This small molecule binds to this protein.
Small molecule (SMILES): CSCC[C@H](NC(=O)[C@H](C)NC(=O)CNC(=O)[C@H](Cc1ccc(O)cc1)NC(=O)[C@H](CC1=c2ccccc2=NC1)NC(=O)[C@H](Cc1ccccc1)NC(=O)[C@@H](N)CO)C(=O)N[C@@H](CCCCN)C(=O)N[C@@H](C)C(=O)N[C@@H](CC(C)C)C(=O)N[C@@H](Cc1ccc(O)cc1)C(=O)NCC=O

Binding-site contacts:
Ligand atom CB contacts residue LEU135 of chain 1.A at 3.6 Å (hydrophobic).
Ligand atom OH contacts residue VAL97 of chain 1.A at 3.8 Å.
Ligand atom CG contacts residue ILE156 of chain 1.A at 3.9 Å (hydrophobic).
Ligand atom SD contacts residue ALA111 of chain 1.A at 3.7 Å.
Ligand atom CB contacts residue ILE177 of chain 1.A at 3.9 Å (hydrophobic).
Ligand atom CD1 contacts residue ILE114 of chain 1.A at 3.9 Å (hydrophobic).
Ligand atom CE2 contacts residue ILE156 of chain 1.A at 3.8 Å (hydrophobic).
Ligand atom CE1 contacts residue ASP182 of chain 1.A at 3.9 Å.
Ligand atom O contacts residue ASN67 of chain 1.A at 3.0 Å (h-bond).
Ligand atom CD1 contacts residue PHE98 of chain 1.A at 3.6 Å (hydrophobic).
Ligand atom CE2 contacts residue LYS107 of chain 1.A at 3.5 Å.
Ligand atom CD1 contacts residue PHE69 of chain 1.A at 3.9 Å (hydrophobic).
Ligand atom CD1 contacts residue PHE98 of chain 1.A at 3.7 Å (hydrophobic).
Ligand atom CD1 contacts residue SER160 of chain 1.A at 3.8 Å.
Ligand atom CD1 contacts residue PHE183 of chain 1.A at 3.9 Å (hydrophobic).
Ligand atom CH2 contacts residue LEU128 of chain 1.A at 3.9 Å (hydrophobic).
Ligand atom CD1 contacts residue LYS107 of chain 1.A at 3.9 Å.
Ligand atom CE3 contacts residue PHE173 of chain 1.A at 3.8 Å (hydrophobic).
Ligand atom O contacts residue PRO68 of chain 1.A at 3.8 Å.
Ligand atom CD1 contacts residue ILE73 of chain 1.A at 3.7 Å (hydrophobic).
Ligand atom CH2 contacts residue LEU131 of chain 1.A at 3.7 Å (hydrophobic).
Ligand atom CB contacts residue PHE69 of chain 1.A at 3.9 Å (hydrophobic).
Ligand atom CZ contacts residue LEU135 of chain 1.A at 3.9 Å (hydrophobic).
Ligand atom CE1 contacts residue PHE183 of chain 1.A at 3.4 Å (hydrophobic).
Ligand atom CZ3 contacts residue PHE173 of chain 1.A at 3.5 Å (hydrophobic).
Ligand atom CZ3 contacts residue LEU131 of chain 1.A at 3.6 Å (hydrophobic).
Ligand atom CZ contacts residue LYS107 of chain 1.A at 3.5 Å.
Ligand atom CD2 contacts residue ILE156 of chain 1.A at 3.8 Å (hydrophobic).
Ligand atom NE1 contacts residue SER160 of chain 1.A at 3.1 Å (h-bond).
Ligand atom OH contacts residue ALA111 of chain 1.A at 3.6 Å (h-bond).
Ligand atom CE1 contacts residue LEU135 of chain 1.A at 3.7 Å (hydrophobic).
Ligand atom CD2 contacts residue ILE114 of chain 1.A at 3.9 Å (hydrophobic).
Ligand atom OH contacts residue LYS107 of chain 1.A at 2.7 Å (salt-bridge).
Ligand atom CD1 contacts residue PRO181 of chain 1.A at 3.7 Å (hydrophobic).
Ligand atom CZ3 contacts residue PHE115 of chain 1.A at 3.8 Å (hydrophobic).
Ligand atom OH contacts residue TYR110 of chain 1.A at 3.8 Å.
Ligand atom CE1 contacts residue PHE98 of chain 1.A at 3.8 Å (hydrophobic).
Ligand atom O contacts residue PHE98 of chain 1.A at 3.3 Å.
Ligand atom CD2 contacts residue ALA111 of chain 1.A at 3.8 Å (hydrophobic).
Ligand atom CH2 contacts residue PHE173 of chain 1.A at 3.6 Å (hydrophobic).

Sequence of chain 1.A:
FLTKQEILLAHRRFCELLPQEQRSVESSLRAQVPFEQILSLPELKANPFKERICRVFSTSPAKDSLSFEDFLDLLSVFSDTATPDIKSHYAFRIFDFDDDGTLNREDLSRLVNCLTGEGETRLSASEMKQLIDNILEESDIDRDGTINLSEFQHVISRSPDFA